Sequence of chain 1.A:
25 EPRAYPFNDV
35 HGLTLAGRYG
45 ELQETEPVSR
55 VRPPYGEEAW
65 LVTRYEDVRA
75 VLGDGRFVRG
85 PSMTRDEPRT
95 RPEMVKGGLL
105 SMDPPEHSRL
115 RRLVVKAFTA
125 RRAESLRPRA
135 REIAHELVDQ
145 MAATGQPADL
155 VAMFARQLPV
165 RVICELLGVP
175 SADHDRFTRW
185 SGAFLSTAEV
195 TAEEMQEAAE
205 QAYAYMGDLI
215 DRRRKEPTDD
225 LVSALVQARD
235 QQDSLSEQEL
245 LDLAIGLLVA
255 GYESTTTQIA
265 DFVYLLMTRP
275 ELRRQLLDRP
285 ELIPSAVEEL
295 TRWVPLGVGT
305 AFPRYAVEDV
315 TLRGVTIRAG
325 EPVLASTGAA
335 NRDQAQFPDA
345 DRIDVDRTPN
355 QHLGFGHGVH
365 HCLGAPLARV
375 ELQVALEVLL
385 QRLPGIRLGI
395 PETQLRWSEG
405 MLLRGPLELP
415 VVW

This protein binds this small molecule.
Small molecule (SMILES): CC[C@H]1OC(=O)/C=C/[C@H](C)[C@@H](O[C@@H]2O[C@H](C)C[C@H](N(C)C)[C@H]2O)[C@@H](C)C[C@@H](C)C(=O)/C=C/C=C/[C@@H]1CO[C@@H]1O[C@H](C)[C@@H](O)[C@@H](O)[C@H]1OC

Binding-site contacts:
Ligand atom O4 contacts residue PHE306 of chain 1.A at 4.0 Å.
Ligand atom C3 contacts residue VAL99 of chain 1.A at 3.9 Å (hydrophobic).
Ligand atom O1 contacts residue VAL99 of chain 1.A at 3.9 Å.
Ligand atom C19 contacts residue GOL1 of chain 1.E at 3.4 Å.
Ligand atom C15 contacts residue LEU300 of chain 1.A at 3.9 Å (hydrophobic).
Ligand atom C11 contacts residue PHE306 of chain 1.A at 4.0 Å (hydrophobic).
Ligand atom C2 contacts residue VAL253 of chain 1.A at 3.6 Å (hydrophobic).
Ligand atom C27 contacts residue LEU104 of chain 1.A at 3.9 Å (hydrophobic).
Ligand atom C15 contacts residue GLY301 of chain 1.A at 3.6 Å.
Ligand atom O1 contacts residue LEU406 of chain 1.A at 3.8 Å.
Ligand atom C7 contacts residue VAL253 of chain 1.A at 4.0 Å (hydrophobic).
Ligand atom C33 contacts residue TYR207 of chain 1.A at 3.5 Å (hydrophobic).
Ligand atom O3 contacts residue HEM1 of chain 1.B at 3.4 Å.
Ligand atom C35 contacts residue TYR207 of chain 1.A at 3.1 Å (hydrophobic).
Ligand atom O5 contacts residue VAL99 of chain 1.A at 3.9 Å.
Ligand atom C4 contacts residue VAL253 of chain 1.A at 3.8 Å (hydrophobic).
Ligand atom O5 contacts residue LEU104 of chain 1.A at 3.7 Å.
Ligand atom C17 contacts residue GLY301 of chain 1.A at 3.9 Å.
Ligand atom C18 contacts residue THR304 of chain 1.A at 3.4 Å.
Ligand atom C19 contacts residue LEU406 of chain 1.A at 3.8 Å (hydrophobic).
Ligand atom C17 contacts residue THR304 of chain 1.A at 3.6 Å.
Ligand atom C23 contacts residue ALA254 of chain 1.A at 3.9 Å (hydrophobic).
Ligand atom O6 contacts residue ALA254 of chain 1.A at 3.5 Å.
Ligand atom C7 contacts residue GLU257 of chain 1.A at 3.4 Å.
Ligand atom C10 contacts residue LEU406 of chain 1.A at 3.8 Å (hydrophobic).
Ligand atom C3 contacts residue VAL253 of chain 1.A at 3.6 Å (hydrophobic).
Ligand atom C16 contacts residue THR331 of chain 1.A at 3.1 Å.
Ligand atom C10 contacts residue PHE306 of chain 1.A at 3.9 Å (hydrophobic).
Ligand atom C19 contacts residue THR304 of chain 1.A at 3.3 Å.
Ligand atom C32 contacts residue VAL253 of chain 1.A at 3.7 Å (hydrophobic).
Ligand atom O10 contacts residue TYR207 of chain 1.A at 3.5 Å (h-bond).
Ligand atom O4 contacts residue LEU407 of chain 1.A at 3.9 Å.
Ligand atom C27 contacts residue LEU103 of chain 1.A at 3.8 Å (hydrophobic).
Ligand atom C22 contacts residue LEU104 of chain 1.A at 3.6 Å (hydrophobic).
Ligand atom C21 contacts residue HEM1 of chain 1.B at 3.7 Å.
Ligand atom C27 contacts residue HEM1 of chain 1.B at 3.8 Å.
Ligand atom C16 contacts residue HEM1 of chain 1.B at 3.7 Å.
Ligand atom C21 contacts residue LEU104 of chain 1.A at 3.8 Å (hydrophobic).
Ligand atom C2 contacts residue ALA254 of chain 1.A at 3.9 Å (hydrophobic).
Ligand atom C37 contacts residue GLY102 of chain 1.A at 3.8 Å.